Binding-site contacts:
Ligand atom CZ2 contacts residue LYS85 of chain 1.D at 4.2 Å.
Ligand atom CD2 contacts residue GLY90 of chain 1.D at 4.0 Å.
Ligand atom CZ2 contacts residue GLY87 of chain 1.D at 3.4 Å.
Ligand atom CD1 contacts residue MET88 of chain 1.D at 3.0 Å (hydrophobic).
Ligand atom CE2 contacts residue GLY90 of chain 1.D at 3.6 Å.
Ligand atom CD1 contacts residue GLY87 of chain 1.D at 4.0 Å.
Ligand atom CZ3 contacts residue HIS122 of chain 1.D at 3.9 Å.
Ligand atom CZ2 contacts residue GLY90 of chain 1.D at 4.3 Å.
Ligand atom CD1 contacts residue GLY90 of chain 1.D at 3.3 Å.
Ligand atom CE3 contacts residue HIS122 of chain 1.D at 3.9 Å.
Ligand atom CZ3 contacts residue LYS85 of chain 1.D at 3.8 Å.
Ligand atom CE3 contacts residue LYS85 of chain 1.D at 3.9 Å.
Ligand atom N contacts residue MET88 of chain 1.D at 4.4 Å.
Ligand atom CD2 contacts residue LYS85 of chain 1.D at 4.3 Å.
Ligand atom NE1 contacts residue MET88 of chain 1.D at 3.2 Å (h-bond).
Ligand atom CE2 contacts residue GLY87 of chain 1.D at 3.4 Å.
Ligand atom CZ2 contacts residue ALA86 of chain 1.D at 4.4 Å (hydrophobic).
Ligand atom CG contacts residue MET88 of chain 1.D at 4.4 Å (hydrophobic).
Ligand atom CG contacts residue GLY90 of chain 1.D at 3.8 Å.
Ligand atom NE1 contacts residue GLY90 of chain 1.D at 3.1 Å (h-bond).
Ligand atom CD1 contacts residue GLU89 of chain 1.D at 3.7 Å.
Ligand atom NE1 contacts residue GLU89 of chain 1.D at 3.9 Å.
Ligand atom NE1 contacts residue GLY87 of chain 1.D at 2.8 Å (h-bond).
Ligand atom CH2 contacts residue LYS85 of chain 1.D at 3.8 Å.

The small molecule below binds the protein below.
Small molecule (SMILES): N[C@@H](Cc1c[nH]c2ccccc12)C(=O)O

Sequence of chain 1.D:
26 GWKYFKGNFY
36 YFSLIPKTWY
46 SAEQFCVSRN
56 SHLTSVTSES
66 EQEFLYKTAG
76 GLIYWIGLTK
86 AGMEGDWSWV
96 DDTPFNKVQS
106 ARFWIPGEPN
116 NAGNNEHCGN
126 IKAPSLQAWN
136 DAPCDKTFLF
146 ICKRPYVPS